Sequence of chain 1.C:
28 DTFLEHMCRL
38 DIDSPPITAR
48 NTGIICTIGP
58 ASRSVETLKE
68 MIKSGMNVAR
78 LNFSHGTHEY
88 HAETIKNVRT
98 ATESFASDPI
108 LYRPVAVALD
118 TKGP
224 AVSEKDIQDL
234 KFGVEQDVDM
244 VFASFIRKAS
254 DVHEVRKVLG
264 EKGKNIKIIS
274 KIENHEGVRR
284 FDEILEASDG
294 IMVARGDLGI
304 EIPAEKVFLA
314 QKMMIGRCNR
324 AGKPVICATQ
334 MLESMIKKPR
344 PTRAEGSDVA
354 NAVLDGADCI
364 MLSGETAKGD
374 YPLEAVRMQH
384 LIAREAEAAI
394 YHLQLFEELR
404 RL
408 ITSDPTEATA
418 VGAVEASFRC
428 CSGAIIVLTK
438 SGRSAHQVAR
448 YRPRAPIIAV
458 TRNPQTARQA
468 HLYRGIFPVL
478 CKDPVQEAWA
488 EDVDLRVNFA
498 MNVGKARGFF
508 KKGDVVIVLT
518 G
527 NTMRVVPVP

Binding-site contacts:
Ligand atom O3 contacts residue GLY518 of chain 1.C at 2.7 Å (h-bond).
Ligand atom O2P contacts residue ARG493 of chain 1.C at 2.4 Å (salt-bridge).
Ligand atom O5P contacts residue LYS437 of chain 1.C at 3.4 Å (salt-bridge).
Ligand atom O2P contacts residue TRP486 of chain 1.C at 3.6 Å.
Ligand atom O3P contacts residue LYS437 of chain 1.C at 3.4 Å.
Ligand atom O5P contacts residue GLY439 of chain 1.C at 3.8 Å.
Ligand atom O5 contacts residue LYS437 of chain 1.C at 4.3 Å.
Ligand atom P2 contacts residue LYS437 of chain 1.C at 3.7 Å.
Ligand atom O6 contacts residue THR436 of chain 1.C at 4.0 Å.
Ligand atom O5 contacts residue THR436 of chain 1.C at 4.2 Å.
Ligand atom O4P contacts residue SER438 of chain 1.C at 4.0 Å.
Ligand atom O3P contacts residue ARG493 of chain 1.C at 2.9 Å (salt-bridge).
Ligand atom O6P contacts residue GLY439 of chain 1.C at 4.2 Å.
Ligand atom P2 contacts residue THR436 of chain 1.C at 3.5 Å.
Ligand atom O5P contacts residue THR436 of chain 1.C at 3.6 Å (h-bond).
Ligand atom O1P contacts residue LYS437 of chain 1.C at 2.7 Å (salt-bridge).
Ligand atom C6 contacts residue LEU435 of chain 1.C at 3.8 Å (hydrophobic).
Ligand atom C6 contacts residue LYS437 of chain 1.C at 4.1 Å.
Ligand atom P1 contacts residue ARG493 of chain 1.C at 3.5 Å.
Ligand atom C5 contacts residue LEU435 of chain 1.C at 4.2 Å (hydrophobic).
Ligand atom O6P contacts residue ARG440 of chain 1.C at 4.0 Å.
Ligand atom O5 contacts residue LEU435 of chain 1.C at 3.5 Å (h-bond).
Ligand atom C1 contacts residue ARG493 of chain 1.C at 3.8 Å.
Ligand atom O6P contacts residue SER438 of chain 1.C at 4.2 Å.
Ligand atom O2 contacts residue THR517 of chain 1.C at 4.2 Å.
Ligand atom C3 contacts residue GLY518 of chain 1.C at 4.0 Å.
Ligand atom O6 contacts residue LYS437 of chain 1.C at 3.3 Å (salt-bridge).
Ligand atom O6P contacts residue SER441 of chain 1.C at 2.7 Å (h-bond).
Ligand atom O2 contacts residue GLY518 of chain 1.C at 4.1 Å.
Ligand atom O2 contacts residue LEU435 of chain 1.C at 3.2 Å (h-bond).
Ligand atom O3 contacts residue THR517 of chain 1.C at 3.8 Å.
Ligand atom C2 contacts residue LEU435 of chain 1.C at 4.0 Å (hydrophobic).
Ligand atom O6P contacts residue THR436 of chain 1.C at 2.5 Å (h-bond).
Ligand atom O1 contacts residue ARG493 of chain 1.C at 4.2 Å.
Ligand atom P2 contacts residue SER438 of chain 1.C at 3.7 Å.
Ligand atom P1 contacts residue LYS437 of chain 1.C at 3.7 Å.
Ligand atom O5P contacts residue SER438 of chain 1.C at 2.5 Å (h-bond).
Ligand atom O6P contacts residue LYS437 of chain 1.C at 3.8 Å.
Ligand atom P2 contacts residue SER441 of chain 1.C at 4.1 Å.
Ligand atom C6 contacts residue THR436 of chain 1.C at 4.1 Å.

This protein binds this small molecule.
Small molecule (SMILES): O=P(O)(O)OC[C@H]1O[C@](O)(COP(=O)(O)O)[C@@H](O)[C@@H]1O